A small-molecule ligand and the protein it binds are described below.
Small molecule (SMILES): CC(=O)N[C@@H]1[C@@H](O)[C@H](O)[C@@H](CO)O[C@H]1O

Binding-site contacts:
Ligand atom C4 contacts residue ASN70 of chain 1.D at 4.4 Å.
Ligand atom C7 contacts residue ASN70 of chain 1.D at 3.9 Å.
Ligand atom C5 contacts residue ASN70 of chain 1.D at 3.6 Å.
Ligand atom N2 contacts residue ASN70 of chain 1.D at 3.2 Å (h-bond).
Ligand atom C8 contacts residue ASN70 of chain 1.D at 3.8 Å.
Ligand atom O5 contacts residue ASN70 of chain 1.D at 2.4 Å (h-bond).
Ligand atom C2 contacts residue ASN70 of chain 1.D at 2.8 Å.
Ligand atom C3 contacts residue ASN70 of chain 1.D at 4.0 Å.
Ligand atom C1 contacts residue ASN70 of chain 1.D at 1.6 Å.

Sequence of chain 1.D:
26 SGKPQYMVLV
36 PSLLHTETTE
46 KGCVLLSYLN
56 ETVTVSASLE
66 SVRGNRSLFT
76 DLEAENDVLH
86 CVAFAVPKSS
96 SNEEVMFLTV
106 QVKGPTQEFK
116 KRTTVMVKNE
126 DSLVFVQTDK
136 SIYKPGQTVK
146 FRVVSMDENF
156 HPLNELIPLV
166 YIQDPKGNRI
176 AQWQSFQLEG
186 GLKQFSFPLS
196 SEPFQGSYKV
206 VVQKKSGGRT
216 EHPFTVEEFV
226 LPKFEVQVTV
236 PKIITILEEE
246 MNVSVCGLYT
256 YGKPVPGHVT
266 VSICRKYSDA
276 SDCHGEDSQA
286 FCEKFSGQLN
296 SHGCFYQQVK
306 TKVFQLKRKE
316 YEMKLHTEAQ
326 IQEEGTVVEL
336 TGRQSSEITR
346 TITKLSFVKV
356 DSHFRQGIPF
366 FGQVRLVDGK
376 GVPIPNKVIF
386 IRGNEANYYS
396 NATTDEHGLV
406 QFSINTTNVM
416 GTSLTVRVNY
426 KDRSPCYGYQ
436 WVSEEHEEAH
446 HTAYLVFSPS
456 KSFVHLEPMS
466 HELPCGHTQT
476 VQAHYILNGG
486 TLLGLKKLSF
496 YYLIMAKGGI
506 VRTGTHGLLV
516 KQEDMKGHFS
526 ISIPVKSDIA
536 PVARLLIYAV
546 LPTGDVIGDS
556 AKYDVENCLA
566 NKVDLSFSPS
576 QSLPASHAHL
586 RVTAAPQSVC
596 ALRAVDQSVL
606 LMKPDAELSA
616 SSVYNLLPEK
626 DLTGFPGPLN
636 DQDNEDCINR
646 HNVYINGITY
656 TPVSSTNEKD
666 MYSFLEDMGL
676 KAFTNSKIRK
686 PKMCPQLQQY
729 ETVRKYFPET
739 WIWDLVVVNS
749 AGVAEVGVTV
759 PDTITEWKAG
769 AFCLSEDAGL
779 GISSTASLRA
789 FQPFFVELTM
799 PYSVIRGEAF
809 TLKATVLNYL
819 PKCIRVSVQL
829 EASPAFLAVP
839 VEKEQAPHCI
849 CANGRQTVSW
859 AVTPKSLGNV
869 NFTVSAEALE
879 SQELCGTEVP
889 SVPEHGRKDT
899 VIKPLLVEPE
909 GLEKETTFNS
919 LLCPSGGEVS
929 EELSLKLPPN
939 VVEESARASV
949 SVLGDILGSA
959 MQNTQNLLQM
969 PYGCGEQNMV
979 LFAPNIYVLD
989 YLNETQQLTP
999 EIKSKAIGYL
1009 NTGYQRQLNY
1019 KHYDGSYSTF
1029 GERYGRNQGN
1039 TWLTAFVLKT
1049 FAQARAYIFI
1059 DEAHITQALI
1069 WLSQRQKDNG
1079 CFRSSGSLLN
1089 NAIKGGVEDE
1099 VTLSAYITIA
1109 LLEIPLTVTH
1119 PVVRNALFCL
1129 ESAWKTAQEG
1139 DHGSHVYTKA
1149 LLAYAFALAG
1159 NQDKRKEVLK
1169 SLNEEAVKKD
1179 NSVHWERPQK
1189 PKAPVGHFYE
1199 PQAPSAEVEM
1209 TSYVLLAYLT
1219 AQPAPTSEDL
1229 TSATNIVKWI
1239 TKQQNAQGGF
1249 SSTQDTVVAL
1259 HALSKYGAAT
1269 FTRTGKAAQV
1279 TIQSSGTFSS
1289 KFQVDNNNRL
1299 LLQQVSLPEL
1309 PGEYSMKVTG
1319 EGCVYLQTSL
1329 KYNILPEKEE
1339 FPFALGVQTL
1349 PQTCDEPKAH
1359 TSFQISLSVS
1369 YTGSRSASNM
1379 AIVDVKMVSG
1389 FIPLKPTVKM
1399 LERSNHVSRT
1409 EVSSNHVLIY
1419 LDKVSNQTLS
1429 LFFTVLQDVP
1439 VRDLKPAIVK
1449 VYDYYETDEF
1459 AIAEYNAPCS